Sequence of chain 1.A:
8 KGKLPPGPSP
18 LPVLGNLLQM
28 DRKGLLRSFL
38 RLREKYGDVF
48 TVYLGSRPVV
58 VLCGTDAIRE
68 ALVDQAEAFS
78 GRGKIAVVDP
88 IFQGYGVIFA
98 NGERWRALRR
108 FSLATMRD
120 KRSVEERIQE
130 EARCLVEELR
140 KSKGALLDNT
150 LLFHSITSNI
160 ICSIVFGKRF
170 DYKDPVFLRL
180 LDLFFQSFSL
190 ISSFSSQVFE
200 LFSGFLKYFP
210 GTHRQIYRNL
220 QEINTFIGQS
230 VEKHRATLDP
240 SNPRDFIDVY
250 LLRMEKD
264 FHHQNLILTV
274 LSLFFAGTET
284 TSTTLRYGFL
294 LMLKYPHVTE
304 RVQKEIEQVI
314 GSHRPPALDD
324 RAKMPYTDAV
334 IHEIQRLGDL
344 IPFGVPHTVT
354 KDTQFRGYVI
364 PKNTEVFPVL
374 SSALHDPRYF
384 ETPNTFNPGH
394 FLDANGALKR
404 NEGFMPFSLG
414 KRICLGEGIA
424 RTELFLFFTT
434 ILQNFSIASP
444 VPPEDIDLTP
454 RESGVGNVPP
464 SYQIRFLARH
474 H

The protein below binds the small molecule below.
Small molecule (SMILES): OC[C@H]1O[C@H](O[C@H]2[C@H](O)[C@@H](O)[C@H](OCCCCCC3CCCCC3)O[C@@H]2CO)[C@H](O)[C@@H](O)[C@@H]1O

Binding-site contacts:
Ligand atom C3 contacts residue TRP102 of chain 1.B at 4.3 Å (hydrophobic).
Ligand atom C7 contacts residue VAL20 of chain 1.A at 4.1 Å (hydrophobic).
Ligand atom O22 contacts residue ILE95 of chain 1.B at 3.4 Å (h-bond).
Ligand atom C4 contacts residue VAL20 of chain 1.A at 3.9 Å (hydrophobic).
Ligand atom C5 contacts residue PHE201 of chain 1.A at 3.7 Å (hydrophobic).
Ligand atom O12 contacts residue TRP102 of chain 1.B at 4.4 Å.
Ligand atom C3 contacts residue ASN98 of chain 1.B at 3.4 Å.
Ligand atom C15 contacts residue ARG79 of chain 1.B at 4.0 Å.
Ligand atom C2 contacts residue PHE201 of chain 1.A at 4.1 Å (hydrophobic).
Ligand atom O22 contacts residue GLY99 of chain 1.B at 4.0 Å.
Ligand atom C5 contacts residue ASN98 of chain 1.B at 4.3 Å.
Ligand atom O20 contacts residue ARG79 of chain 1.B at 3.3 Å (salt-bridge).
Ligand atom C9 contacts residue LEU269 of chain 1.B at 3.2 Å (hydrophobic).
Ligand atom C10 contacts residue VAL273 of chain 1.B at 3.8 Å (hydrophobic).
Ligand atom O12 contacts residue ASN98 of chain 1.B at 4.2 Å.
Ligand atom O21 contacts residue ILE95 of chain 1.B at 4.3 Å.
Ligand atom C9 contacts residue THR272 of chain 1.B at 3.8 Å.
Ligand atom C1 contacts residue ARG79 of chain 1.B at 3.9 Å.
Ligand atom C5 contacts residue TRP102 of chain 1.B at 4.0 Å (hydrophobic).
Ligand atom C7 contacts residue PRO19 of chain 1.A at 4.4 Å (hydrophobic).
Ligand atom C10 contacts residue THR272 of chain 1.B at 4.2 Å.
Ligand atom O20 contacts residue TRP102 of chain 1.B at 4.3 Å.
Ligand atom C8 contacts residue PRO19 of chain 1.A at 4.2 Å (hydrophobic).
Ligand atom C19 contacts residue SER77 of chain 1.B at 4.2 Å.
Ligand atom C10 contacts residue LEU269 of chain 1.B at 4.1 Å (hydrophobic).
Ligand atom O22 contacts residue ASN98 of chain 1.B at 4.1 Å.
Ligand atom O14 contacts residue ARG79 of chain 1.B at 4.1 Å.
Ligand atom O20 contacts residue SER77 of chain 1.B at 4.4 Å.
Ligand atom C13 contacts residue ARG79 of chain 1.B at 4.5 Å.
Ligand atom C4 contacts residue ASN98 of chain 1.B at 3.9 Å.
Ligand atom C6 contacts residue TRP102 of chain 1.B at 4.3 Å (hydrophobic).
Ligand atom C7 contacts residue ASN98 of chain 1.B at 4.3 Å.
Ligand atom C8 contacts residue ARG101 of chain 1.B at 3.7 Å.
Ligand atom C6 contacts residue ARG101 of chain 1.B at 4.3 Å.
Ligand atom C4 contacts residue PHE201 of chain 1.A at 4.3 Å (hydrophobic).
Ligand atom C19 contacts residue ARG79 of chain 1.B at 4.0 Å.
Ligand atom O20 contacts residue ARG415 of chain 1.B at 4.4 Å.
Ligand atom C8 contacts residue LEU269 of chain 1.B at 3.2 Å (hydrophobic).
Ligand atom C7 contacts residue ARG101 of chain 1.B at 4.5 Å.
Ligand atom C1 contacts residue TRP102 of chain 1.B at 4.3 Å (hydrophobic).

Sequence of chain 1.B:
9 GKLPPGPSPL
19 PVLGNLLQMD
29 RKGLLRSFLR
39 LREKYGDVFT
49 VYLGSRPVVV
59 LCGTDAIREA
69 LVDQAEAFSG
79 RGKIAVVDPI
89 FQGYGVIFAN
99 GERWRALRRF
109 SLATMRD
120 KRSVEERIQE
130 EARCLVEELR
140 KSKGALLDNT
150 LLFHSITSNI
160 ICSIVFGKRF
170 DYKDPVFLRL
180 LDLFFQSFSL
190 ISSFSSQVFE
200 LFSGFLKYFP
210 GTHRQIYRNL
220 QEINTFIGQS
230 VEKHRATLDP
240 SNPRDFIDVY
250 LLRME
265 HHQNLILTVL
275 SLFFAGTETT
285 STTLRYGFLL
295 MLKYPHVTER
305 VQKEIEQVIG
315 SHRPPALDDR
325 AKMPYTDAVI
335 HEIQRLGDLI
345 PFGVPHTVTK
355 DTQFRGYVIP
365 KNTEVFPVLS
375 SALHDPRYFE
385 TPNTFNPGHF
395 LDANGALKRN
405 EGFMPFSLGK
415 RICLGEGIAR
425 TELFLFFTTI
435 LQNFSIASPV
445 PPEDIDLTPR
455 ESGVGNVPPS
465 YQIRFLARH